Binding-site contacts:
Ligand atom C4 contacts residue DMS1 of chain 3.H at 3.5 Å.
Ligand atom C10 contacts residue MET105 of chain 3.A at 3.7 Å (hydrophobic).
Ligand atom C3 contacts residue LEU73 of chain 3.A at 3.7 Å (hydrophobic).
Ligand atom C7 contacts residue LEU102 of chain 3.A at 3.8 Å (hydrophobic).
Ligand atom N2 contacts residue MET74 of chain 3.A at 3.0 Å (h-bond).
Ligand atom C8 contacts residue LEU131 of chain 2.A at 3.9 Å (hydrophobic).
Ligand atom N5 contacts residue HIS138 of chain 2.A at 4.0 Å.
Ligand atom N19 contacts residue MET74 of chain 3.A at 3.9 Å.
Ligand atom C10 contacts residue VAL135 of chain 2.A at 3.8 Å (hydrophobic).
Ligand atom C10 contacts residue LEU102 of chain 3.A at 3.7 Å (hydrophobic).
Ligand atom C18 contacts residue SO41 of chain 2.E at 3.9 Å.
Ligand atom C8 contacts residue LEU102 of chain 3.A at 3.5 Å (hydrophobic).
Ligand atom C18 contacts residue ASP72 of chain 3.A at 3.8 Å.
Ligand atom C14 contacts residue ALA37 of chain 3.A at 3.5 Å (hydrophobic).
Ligand atom C1 contacts residue MET74 of chain 3.A at 3.9 Å (hydrophobic).
Ligand atom C18 contacts residue HIS138 of chain 2.A at 3.4 Å.
Ligand atom C13 contacts residue DMS1 of chain 3.H at 3.5 Å.
Ligand atom C14 contacts residue DMS1 of chain 3.H at 3.5 Å.
Ligand atom N11 contacts residue ALA37 of chain 3.A at 3.5 Å.
Ligand atom C17 contacts residue DMS1 of chain 3.H at 3.7 Å.
Ligand atom C9 contacts residue DMS1 of chain 3.H at 3.7 Å.
Ligand atom N5 contacts residue DMS1 of chain 3.H at 3.5 Å.
Ligand atom N6 contacts residue LEU73 of chain 3.A at 3.6 Å.
Ligand atom C3 contacts residue MET74 of chain 3.A at 3.8 Å (hydrophobic).
Ligand atom N2 contacts residue LEU73 of chain 3.A at 3.5 Å.
Ligand atom N15 contacts residue ALA37 of chain 3.A at 3.3 Å.
Ligand atom N6 contacts residue MET74 of chain 3.A at 3.6 Å.
Ligand atom N19 contacts residue HIS138 of chain 2.A at 3.8 Å.
Ligand atom N19 contacts residue ASP72 of chain 3.A at 3.1 Å (salt-bridge).
Ligand atom C10 contacts residue ASN106 of chain 3.A at 3.7 Å.
Ligand atom N19 contacts residue LEU73 of chain 3.A at 3.9 Å.
Ligand atom C12 contacts residue ALA37 of chain 3.A at 4.0 Å (hydrophobic).
Ligand atom C13 contacts residue PHE70 of chain 3.A at 4.0 Å (hydrophobic).
Ligand atom N15 contacts residue DMS1 of chain 3.H at 3.7 Å.
Ligand atom C7 contacts residue VAL135 of chain 2.A at 3.9 Å (hydrophobic).
Ligand atom C16 contacts residue SO41 of chain 2.E at 3.1 Å.
Ligand atom C17 contacts residue GLY9 of chain 3.A at 3.7 Å.
Ligand atom C13 contacts residue MET74 of chain 3.A at 3.8 Å (hydrophobic).
Ligand atom C13 contacts residue ALA37 of chain 3.A at 4.0 Å (hydrophobic).
Ligand atom C9 contacts residue GLU134 of chain 2.A at 3.7 Å.

Sequence of chain 3.A:
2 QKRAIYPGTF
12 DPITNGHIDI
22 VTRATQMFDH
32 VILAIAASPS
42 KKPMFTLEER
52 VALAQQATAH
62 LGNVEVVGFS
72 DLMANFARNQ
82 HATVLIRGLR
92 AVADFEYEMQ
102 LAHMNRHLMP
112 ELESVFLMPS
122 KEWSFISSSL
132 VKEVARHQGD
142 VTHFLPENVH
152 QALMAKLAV

Sequence of chain 2.A:
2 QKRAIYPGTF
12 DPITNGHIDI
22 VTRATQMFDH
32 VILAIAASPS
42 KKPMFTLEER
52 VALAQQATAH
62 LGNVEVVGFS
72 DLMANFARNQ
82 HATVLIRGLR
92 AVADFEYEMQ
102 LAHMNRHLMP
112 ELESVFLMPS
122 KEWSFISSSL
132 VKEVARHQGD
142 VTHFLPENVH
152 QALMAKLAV

The small molecule below binds the protein below.
Small molecule (SMILES): Cc1ccc2nc(NCc3cc(C)nn3C)[nH]c2n1